Sequence of chain 1.J:
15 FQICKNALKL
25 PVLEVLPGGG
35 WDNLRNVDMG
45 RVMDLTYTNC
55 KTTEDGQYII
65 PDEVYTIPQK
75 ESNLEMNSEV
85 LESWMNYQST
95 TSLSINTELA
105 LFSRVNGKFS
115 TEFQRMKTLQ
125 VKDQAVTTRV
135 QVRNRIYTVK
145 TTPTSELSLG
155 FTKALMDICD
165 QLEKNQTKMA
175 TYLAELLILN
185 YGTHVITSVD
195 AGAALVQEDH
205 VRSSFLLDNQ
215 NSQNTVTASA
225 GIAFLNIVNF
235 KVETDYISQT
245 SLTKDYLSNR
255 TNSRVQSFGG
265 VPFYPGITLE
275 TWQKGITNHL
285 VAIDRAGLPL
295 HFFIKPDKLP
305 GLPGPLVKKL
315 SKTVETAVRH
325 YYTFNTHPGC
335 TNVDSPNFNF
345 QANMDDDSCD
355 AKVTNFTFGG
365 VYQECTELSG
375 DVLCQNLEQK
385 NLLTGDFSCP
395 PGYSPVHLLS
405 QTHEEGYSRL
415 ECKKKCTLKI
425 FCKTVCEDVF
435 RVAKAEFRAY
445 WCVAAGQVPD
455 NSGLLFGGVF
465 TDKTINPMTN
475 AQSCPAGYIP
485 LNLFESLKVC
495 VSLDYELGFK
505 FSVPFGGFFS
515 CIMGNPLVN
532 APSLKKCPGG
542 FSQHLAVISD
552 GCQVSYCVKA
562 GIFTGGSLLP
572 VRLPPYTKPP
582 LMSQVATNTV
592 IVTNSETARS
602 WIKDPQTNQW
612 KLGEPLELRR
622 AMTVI

Binding-site contacts:
Ligand atom C5 contacts residue ASP249 of chain 1.J at 4.5 Å.
Ligand atom C2 contacts residue ASN253 of chain 1.J at 2.5 Å.
Ligand atom N2 contacts residue SER252 of chain 1.J at 4.2 Å.
Ligand atom O7 contacts residue SER252 of chain 1.J at 2.3 Å (h-bond).
Ligand atom O5 contacts residue ASN253 of chain 1.J at 2.4 Å (h-bond).
Ligand atom O6 contacts residue ASP249 of chain 1.J at 3.2 Å (salt-bridge).
Ligand atom C8 contacts residue SER252 of chain 1.J at 3.9 Å.
Ligand atom O7 contacts residue ASN218 of chain 1.K at 4.3 Å.
Ligand atom C4 contacts residue ASN253 of chain 1.J at 4.2 Å.
Ligand atom C8 contacts residue ASN253 of chain 1.J at 4.1 Å.
Ligand atom N2 contacts residue ASN253 of chain 1.J at 2.9 Å (h-bond).
Ligand atom C7 contacts residue ASN218 of chain 1.K at 4.5 Å.
Ligand atom O5 contacts residue ASP249 of chain 1.J at 4.0 Å.
Ligand atom C7 contacts residue SER252 of chain 1.J at 3.5 Å.
Ligand atom C5 contacts residue ASN253 of chain 1.J at 3.7 Å.
Ligand atom C1 contacts residue ASN253 of chain 1.J at 1.4 Å.
Ligand atom C1 contacts residue ASP249 of chain 1.J at 4.2 Å.
Ligand atom O5 contacts residue PHE209 of chain 1.J at 4.0 Å.
Ligand atom C1 contacts residue PHE209 of chain 1.J at 4.0 Å (hydrophobic).
Ligand atom C2 contacts residue SER252 of chain 1.J at 4.1 Å.
Ligand atom C6 contacts residue ASP249 of chain 1.J at 3.3 Å.
Ligand atom C7 contacts residue ASN253 of chain 1.J at 3.5 Å.
Ligand atom C8 contacts residue ASN218 of chain 1.K at 3.8 Å.
Ligand atom C8 contacts residue ARG206 of chain 1.J at 3.5 Å.
Ligand atom O7 contacts residue ASN253 of chain 1.J at 3.6 Å.
Ligand atom C3 contacts residue ASN253 of chain 1.J at 3.8 Å.

Sequence of chain 1.K:
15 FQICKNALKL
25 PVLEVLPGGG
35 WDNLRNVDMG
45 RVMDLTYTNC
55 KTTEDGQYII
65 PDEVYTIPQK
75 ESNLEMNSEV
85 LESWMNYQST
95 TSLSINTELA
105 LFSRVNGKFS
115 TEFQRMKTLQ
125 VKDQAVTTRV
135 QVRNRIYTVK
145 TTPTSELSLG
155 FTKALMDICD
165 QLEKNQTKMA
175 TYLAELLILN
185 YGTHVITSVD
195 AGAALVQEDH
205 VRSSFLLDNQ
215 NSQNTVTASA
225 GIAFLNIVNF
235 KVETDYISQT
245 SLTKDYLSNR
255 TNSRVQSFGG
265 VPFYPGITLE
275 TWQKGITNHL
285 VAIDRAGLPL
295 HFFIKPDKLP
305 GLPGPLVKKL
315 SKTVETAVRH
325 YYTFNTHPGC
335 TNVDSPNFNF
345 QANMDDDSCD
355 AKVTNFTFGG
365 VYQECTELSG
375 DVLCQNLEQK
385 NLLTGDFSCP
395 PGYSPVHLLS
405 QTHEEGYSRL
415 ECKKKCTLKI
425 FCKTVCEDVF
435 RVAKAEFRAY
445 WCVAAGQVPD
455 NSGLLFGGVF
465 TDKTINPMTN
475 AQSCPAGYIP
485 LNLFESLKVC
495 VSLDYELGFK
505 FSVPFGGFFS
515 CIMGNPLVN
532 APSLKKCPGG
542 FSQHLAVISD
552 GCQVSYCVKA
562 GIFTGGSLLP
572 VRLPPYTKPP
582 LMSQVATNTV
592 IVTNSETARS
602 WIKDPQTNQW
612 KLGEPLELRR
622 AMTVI

The small molecule below binds the protein below.
Small molecule (SMILES): CC(=O)N[C@@H]1[C@@H](O)[C@H](O)[C@@H](CO)O[C@H]1O